Sequence of chain 1.C:
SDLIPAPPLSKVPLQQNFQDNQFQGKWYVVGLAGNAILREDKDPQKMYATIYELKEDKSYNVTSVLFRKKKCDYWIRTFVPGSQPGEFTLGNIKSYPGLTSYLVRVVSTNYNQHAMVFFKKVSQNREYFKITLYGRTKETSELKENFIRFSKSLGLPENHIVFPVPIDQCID

Binding-site contacts:
Ligand atom C18 contacts residue TRP81 of chain 1.C at 3.9 Å (hydrophobic).
Ligand atom O17 contacts residue TYR108 of chain 1.C at 3.9 Å.
Ligand atom O17 contacts residue LYS136 of chain 1.C at 4.0 Å.
Ligand atom O3 contacts residue FE1 of chain 1.M at 2.3 Å.
Ligand atom O3 contacts residue TYR108 of chain 1.C at 3.7 Å.
Ligand atom C9 contacts residue TRP81 of chain 1.C at 3.2 Å (hydrophobic).
Ligand atom C18 contacts residue LYS136 of chain 1.C at 3.4 Å.
Ligand atom C21 contacts residue LYS136 of chain 1.C at 3.5 Å.
Ligand atom O3 contacts residue DBS1 of chain 1.Q at 2.4 Å (h-bond).
Ligand atom O6 contacts residue FE1 of chain 1.M at 2.0 Å.
Ligand atom C3 contacts residue FE1 of chain 1.M at 3.0 Å.
Ligand atom C3 contacts residue LYS136 of chain 1.C at 3.0 Å.
Ligand atom O9 contacts residue TYR54 of chain 1.C at 3.6 Å.
Ligand atom O9 contacts residue THR56 of chain 1.C at 4.0 Å.
Ligand atom O17 contacts residue PHE125 of chain 1.C at 3.5 Å.
Ligand atom C18 contacts residue SER70 of chain 1.C at 4.2 Å.
Ligand atom O9 contacts residue TYR140 of chain 1.C at 4.0 Å.
Ligand atom C21 contacts residue ARG83 of chain 1.C at 2.9 Å.
Ligand atom C3 contacts residue TRP81 of chain 1.C at 3.8 Å (hydrophobic).
Ligand atom O6 contacts residue DBS1 of chain 1.Q at 2.7 Å (h-bond).
Ligand atom C15 contacts residue SER70 of chain 1.C at 3.4 Å.
Ligand atom C6 contacts residue FE1 of chain 1.M at 2.9 Å.
Ligand atom O17 contacts residue ARG83 of chain 1.C at 2.6 Å (salt-bridge).
Ligand atom C15 contacts residue ARG83 of chain 1.C at 3.6 Å.
Ligand atom O3 contacts residue LYS136 of chain 1.C at 2.7 Å (salt-bridge).
Ligand atom C12 contacts residue SER70 of chain 1.C at 4.1 Å.
Ligand atom C12 contacts residue TRP81 of chain 1.C at 3.3 Å (hydrophobic).
Ligand atom O9 contacts residue ARG83 of chain 1.C at 3.7 Å.
Ligand atom C6 contacts residue DBS1 of chain 1.Q at 3.7 Å.
Ligand atom C12 contacts residue TYR54 of chain 1.C at 4.1 Å (hydrophobic).
Ligand atom C15 contacts residue TRP81 of chain 1.C at 3.6 Å (hydrophobic).
Ligand atom C15 contacts residue TYR54 of chain 1.C at 3.6 Å (hydrophobic).
Ligand atom C6 contacts residue TRP81 of chain 1.C at 3.5 Å (hydrophobic).
Ligand atom C3 contacts residue ARG83 of chain 1.C at 4.1 Å.
Ligand atom C3 contacts residue DBS1 of chain 1.Q at 3.7 Å.
Ligand atom C18 contacts residue ARG83 of chain 1.C at 3.3 Å.
Ligand atom O9 contacts residue LYS136 of chain 1.C at 3.9 Å.
Ligand atom O9 contacts residue PHE125 of chain 1.C at 4.1 Å.
Ligand atom O6 contacts residue LYS136 of chain 1.C at 4.1 Å.
Ligand atom C6 contacts residue LYS136 of chain 1.C at 3.8 Å.

The small molecule below binds the protein below.
Small molecule (SMILES): O=C(O)c1cccc(O)c1O